Sequence of chain 1.A:
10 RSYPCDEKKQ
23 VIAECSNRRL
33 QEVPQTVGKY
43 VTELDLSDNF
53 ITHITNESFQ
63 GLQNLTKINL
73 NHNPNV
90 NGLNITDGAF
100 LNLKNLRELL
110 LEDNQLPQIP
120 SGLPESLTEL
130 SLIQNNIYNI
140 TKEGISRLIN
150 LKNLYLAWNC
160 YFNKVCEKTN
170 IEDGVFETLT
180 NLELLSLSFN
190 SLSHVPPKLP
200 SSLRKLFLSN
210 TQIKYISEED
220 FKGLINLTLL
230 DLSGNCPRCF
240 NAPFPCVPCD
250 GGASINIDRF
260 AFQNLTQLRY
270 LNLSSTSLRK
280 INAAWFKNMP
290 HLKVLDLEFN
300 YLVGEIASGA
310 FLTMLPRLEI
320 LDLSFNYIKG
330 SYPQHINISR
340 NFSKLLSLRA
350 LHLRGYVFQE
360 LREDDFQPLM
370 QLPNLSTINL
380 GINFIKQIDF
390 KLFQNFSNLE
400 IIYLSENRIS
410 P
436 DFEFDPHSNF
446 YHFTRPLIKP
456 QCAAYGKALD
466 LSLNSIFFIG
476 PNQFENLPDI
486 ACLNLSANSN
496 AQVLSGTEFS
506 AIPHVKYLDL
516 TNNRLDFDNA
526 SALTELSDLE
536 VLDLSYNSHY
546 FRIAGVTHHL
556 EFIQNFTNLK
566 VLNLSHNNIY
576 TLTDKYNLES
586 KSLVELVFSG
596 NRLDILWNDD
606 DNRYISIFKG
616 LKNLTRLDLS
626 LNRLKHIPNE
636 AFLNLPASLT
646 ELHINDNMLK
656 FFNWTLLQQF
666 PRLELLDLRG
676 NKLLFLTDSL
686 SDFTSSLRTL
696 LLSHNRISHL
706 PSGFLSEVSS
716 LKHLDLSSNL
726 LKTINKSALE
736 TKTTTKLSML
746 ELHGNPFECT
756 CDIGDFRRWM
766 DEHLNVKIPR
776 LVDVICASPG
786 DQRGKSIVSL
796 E

Binding-site contacts:
Ligand atom O6 contacts residue PRO372 of chain 1.A at 4.1 Å.
Ligand atom C4 contacts residue ASN373 of chain 1.A at 4.3 Å.
Ligand atom C8 contacts residue ARG348 of chain 1.A at 3.2 Å.
Ligand atom C5 contacts residue ASN373 of chain 1.A at 3.6 Å.
Ligand atom C1 contacts residue PRO372 of chain 1.A at 4.3 Å (hydrophobic).
Ligand atom O6 contacts residue ASN397 of chain 1.A at 4.5 Å.
Ligand atom C7 contacts residue ARG348 of chain 1.A at 4.0 Å.
Ligand atom C7 contacts residue ASN373 of chain 1.A at 3.5 Å.
Ligand atom C5 contacts residue PRO372 of chain 1.A at 4.4 Å (hydrophobic).
Ligand atom C3 contacts residue ASN373 of chain 1.A at 4.0 Å.
Ligand atom C2 contacts residue ASN373 of chain 1.A at 2.7 Å.
Ligand atom N2 contacts residue ASN373 of chain 1.A at 3.1 Å (h-bond).
Ligand atom O5 contacts residue ASN373 of chain 1.A at 2.3 Å (h-bond).
Ligand atom O5 contacts residue PRO372 of chain 1.A at 3.6 Å.
Ligand atom C1 contacts residue ASN373 of chain 1.A at 1.5 Å.
Ligand atom O7 contacts residue ASN373 of chain 1.A at 3.5 Å (h-bond).
Ligand atom O7 contacts residue ARG348 of chain 1.A at 3.7 Å.
Ligand atom C6 contacts residue PRO372 of chain 1.A at 4.2 Å (hydrophobic).

This protein binds this small molecule.
Small molecule (SMILES): CC(=O)N[C@@H]1[C@@H](O)[C@H](O)[C@@H](CO)O[C@H]1O